Binding-site contacts:
Ligand atom C20 contacts residue PHE494 of chain 1.B at 3.9 Å (hydrophobic).
Ligand atom C8 contacts residue PHE486 of chain 1.A at 3.6 Å (hydrophobic).
Ligand atom C17 contacts residue LEU482 of chain 1.A at 4.4 Å (hydrophobic).
Ligand atom C7 contacts residue ILE489 of chain 1.B at 4.4 Å (hydrophobic).
Ligand atom C13 contacts residue ILE489 of chain 1.B at 4.4 Å (hydrophobic).
Ligand atom C20 contacts residue PHE493 of chain 1.B at 4.4 Å (hydrophobic).
Ligand atom C14 contacts residue ILE489 of chain 1.B at 4.3 Å (hydrophobic).
Ligand atom C4 contacts residue TRT1 of chain 1.F at 3.5 Å.
Ligand atom O18 contacts residue PHE494 of chain 1.B at 4.4 Å.
Ligand atom C11 contacts residue LEU482 of chain 1.A at 4.0 Å (hydrophobic).
Ligand atom C8 contacts residue ILE489 of chain 1.B at 3.7 Å (hydrophobic).
Ligand atom C2 contacts residue TRT1 of chain 1.F at 3.6 Å.
Ligand atom C1 contacts residue TRT1 of chain 1.F at 3.8 Å.
Ligand atom C16 contacts residue LEU482 of chain 1.A at 4.2 Å (hydrophobic).
Ligand atom C16 contacts residue PHE493 of chain 1.B at 3.6 Å (hydrophobic).
Ligand atom O18 contacts residue PHE493 of chain 1.B at 4.0 Å.
Ligand atom C8 contacts residue PHE486 of chain 1.B at 3.8 Å (hydrophobic).
Ligand atom O15 contacts residue PHE493 of chain 1.B at 4.3 Å.
Ligand atom C19 contacts residue PHE494 of chain 1.B at 4.2 Å (hydrophobic).
Ligand atom C10 contacts residue PHE486 of chain 1.A at 4.0 Å (hydrophobic).
Ligand atom C20 contacts residue ALA478 of chain 1.A at 4.5 Å (hydrophobic).
Ligand atom C4 contacts residue ILE489 of chain 1.A at 3.4 Å (hydrophobic).
Ligand atom C9 contacts residue PHE486 of chain 1.A at 4.5 Å (hydrophobic).

Sequence of chain 1.A:
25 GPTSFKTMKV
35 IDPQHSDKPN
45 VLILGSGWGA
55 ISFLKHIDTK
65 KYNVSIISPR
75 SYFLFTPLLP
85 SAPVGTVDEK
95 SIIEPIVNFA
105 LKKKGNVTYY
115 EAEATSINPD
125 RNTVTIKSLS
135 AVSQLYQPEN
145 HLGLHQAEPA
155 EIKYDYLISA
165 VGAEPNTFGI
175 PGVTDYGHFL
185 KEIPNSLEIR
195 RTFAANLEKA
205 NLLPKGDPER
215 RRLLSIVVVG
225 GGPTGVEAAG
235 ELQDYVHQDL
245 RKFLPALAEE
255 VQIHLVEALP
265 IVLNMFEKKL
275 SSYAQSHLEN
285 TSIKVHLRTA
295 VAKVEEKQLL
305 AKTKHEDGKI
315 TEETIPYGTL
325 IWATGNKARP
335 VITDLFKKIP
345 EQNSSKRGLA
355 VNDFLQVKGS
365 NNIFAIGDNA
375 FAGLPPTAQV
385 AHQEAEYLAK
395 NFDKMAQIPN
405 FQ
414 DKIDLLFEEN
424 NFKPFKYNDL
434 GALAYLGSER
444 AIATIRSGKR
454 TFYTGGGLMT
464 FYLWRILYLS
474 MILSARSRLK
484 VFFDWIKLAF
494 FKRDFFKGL

Sequence of chain 1.B:
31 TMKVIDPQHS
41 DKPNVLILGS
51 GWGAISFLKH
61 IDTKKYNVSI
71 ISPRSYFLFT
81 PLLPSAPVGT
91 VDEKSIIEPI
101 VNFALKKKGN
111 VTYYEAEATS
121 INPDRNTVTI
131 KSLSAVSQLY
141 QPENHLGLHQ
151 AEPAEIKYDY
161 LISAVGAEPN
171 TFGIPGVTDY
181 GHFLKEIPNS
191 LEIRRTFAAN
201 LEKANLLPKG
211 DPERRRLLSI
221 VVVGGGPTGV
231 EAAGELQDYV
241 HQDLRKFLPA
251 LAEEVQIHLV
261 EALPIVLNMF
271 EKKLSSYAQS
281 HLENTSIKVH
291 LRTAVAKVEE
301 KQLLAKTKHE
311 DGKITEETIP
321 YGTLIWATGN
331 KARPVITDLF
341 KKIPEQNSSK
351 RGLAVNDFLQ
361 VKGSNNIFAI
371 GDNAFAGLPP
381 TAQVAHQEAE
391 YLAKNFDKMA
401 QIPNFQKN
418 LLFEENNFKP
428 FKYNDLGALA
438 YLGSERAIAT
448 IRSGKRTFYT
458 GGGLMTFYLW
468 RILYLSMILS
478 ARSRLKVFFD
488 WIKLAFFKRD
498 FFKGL

This protein binds this small molecule.
Small molecule (SMILES): COCCOCCOCCOc1ccc(C(C)(C)CC(C)(C)C)cc1